A protein and the small-molecule ligand that binds it are described below.
Small molecule (SMILES): CC(=O)N[C@@H]1[C@@H](O)[C@H](O)[C@@H](CO)O[C@H]1O

Sequence of chain 1.I:
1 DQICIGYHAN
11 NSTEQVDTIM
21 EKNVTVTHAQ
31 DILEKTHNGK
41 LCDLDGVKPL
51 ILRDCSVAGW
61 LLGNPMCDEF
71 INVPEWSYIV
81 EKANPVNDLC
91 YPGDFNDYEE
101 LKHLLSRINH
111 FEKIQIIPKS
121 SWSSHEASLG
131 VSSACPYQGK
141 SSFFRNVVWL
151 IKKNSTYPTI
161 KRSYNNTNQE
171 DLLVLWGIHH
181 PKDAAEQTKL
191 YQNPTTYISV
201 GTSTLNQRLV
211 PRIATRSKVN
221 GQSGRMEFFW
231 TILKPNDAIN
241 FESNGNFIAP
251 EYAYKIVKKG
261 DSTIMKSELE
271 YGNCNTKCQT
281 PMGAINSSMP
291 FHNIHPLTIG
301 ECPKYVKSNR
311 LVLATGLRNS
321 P

Binding-site contacts:
Ligand atom C7 contacts residue ASN165 of chain 1.I at 4.5 Å.
Ligand atom C4 contacts residue ASN165 of chain 1.I at 3.9 Å.
Ligand atom O5 contacts residue ASN236 of chain 1.I at 4.2 Å.
Ligand atom C6 contacts residue ASN165 of chain 1.I at 4.4 Å.
Ligand atom O3 contacts residue ASN236 of chain 1.I at 4.1 Å.
Ligand atom C4 contacts residue ASN236 of chain 1.I at 4.3 Å.
Ligand atom C2 contacts residue ASN165 of chain 1.I at 2.6 Å.
Ligand atom C6 contacts residue ASN236 of chain 1.I at 4.1 Å.
Ligand atom C3 contacts residue ASN165 of chain 1.I at 3.8 Å.
Ligand atom C5 contacts residue ASN165 of chain 1.I at 3.3 Å.
Ligand atom O5 contacts residue ASN165 of chain 1.I at 2.0 Å (h-bond).
Ligand atom O6 contacts residue ALA238 of chain 1.I at 3.8 Å.
Ligand atom N2 contacts residue ASN165 of chain 1.I at 3.3 Å (h-bond).
Ligand atom C1 contacts residue ASN165 of chain 1.I at 1.4 Å.
Ligand atom C5 contacts residue ASN236 of chain 1.I at 4.5 Å.
Ligand atom O6 contacts residue ASN236 of chain 1.I at 4.0 Å.
Ligand atom O6 contacts residue ASN165 of chain 1.I at 4.2 Å.